Sequence of chain 2.C:
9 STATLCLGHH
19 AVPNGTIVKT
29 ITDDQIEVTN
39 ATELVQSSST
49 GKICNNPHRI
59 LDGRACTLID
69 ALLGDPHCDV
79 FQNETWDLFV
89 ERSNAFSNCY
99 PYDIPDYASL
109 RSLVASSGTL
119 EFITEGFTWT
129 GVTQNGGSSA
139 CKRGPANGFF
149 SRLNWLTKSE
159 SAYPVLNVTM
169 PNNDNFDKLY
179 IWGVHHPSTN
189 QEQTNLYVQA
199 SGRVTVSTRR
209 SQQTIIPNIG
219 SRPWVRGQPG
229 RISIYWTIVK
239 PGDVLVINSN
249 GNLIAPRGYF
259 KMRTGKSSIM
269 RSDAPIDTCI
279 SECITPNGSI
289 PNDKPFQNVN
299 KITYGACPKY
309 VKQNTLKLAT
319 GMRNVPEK

Binding-site contacts:
Ligand atom O1A contacts residue SER136 of chain 2.C at 3.5 Å (h-bond).
Ligand atom O1B contacts residue SER137 of chain 2.C at 4.0 Å.
Ligand atom C6 contacts residue GLN226 of chain 2.C at 3.6 Å.
Ligand atom O8 contacts residue TRP153 of chain 2.C at 3.4 Å.
Ligand atom C8 contacts residue TRP153 of chain 2.C at 3.9 Å (hydrophobic).
Ligand atom O9 contacts residue TYR98 of chain 2.C at 2.5 Å (h-bond).
Ligand atom O9 contacts residue HIS183 of chain 2.C at 3.8 Å.
Ligand atom C8 contacts residue TYR98 of chain 2.C at 3.9 Å (hydrophobic).
Ligand atom O8 contacts residue TYR98 of chain 2.C at 3.0 Å.
Ligand atom C2 contacts residue GLN226 of chain 2.C at 4.1 Å.
Ligand atom C11 contacts residue TRP153 of chain 2.C at 3.7 Å (hydrophobic).
Ligand atom O9 contacts residue GLN226 of chain 2.C at 3.0 Å (h-bond).
Ligand atom O6 contacts residue GLN226 of chain 2.C at 4.2 Å.
Ligand atom C8 contacts residue GLN226 of chain 2.C at 3.3 Å.
Ligand atom C9 contacts residue TRP153 of chain 2.C at 4.0 Å (hydrophobic).
Ligand atom O9 contacts residue GLU190 of chain 2.C at 3.4 Å (salt-bridge).
Ligand atom O1A contacts residue GLN226 of chain 2.C at 3.8 Å.
Ligand atom O8 contacts residue SER136 of chain 2.C at 4.1 Å.
Ligand atom C10 contacts residue GLY135 of chain 2.C at 4.3 Å.
Ligand atom O1B contacts residue SER136 of chain 2.C at 2.8 Å (h-bond).
Ligand atom O9 contacts residue GLY228 of chain 2.C at 4.0 Å.
Ligand atom O7 contacts residue LEU194 of chain 2.C at 3.8 Å.
Ligand atom C9 contacts residue TYR98 of chain 2.C at 3.4 Å (hydrophobic).
Ligand atom N5 contacts residue GLY135 of chain 2.C at 3.3 Å (h-bond).
Ligand atom O8 contacts residue GLN226 of chain 2.C at 3.0 Å (h-bond).
Ligand atom C9 contacts residue GLU190 of chain 2.C at 3.2 Å.
Ligand atom C1 contacts residue GLN226 of chain 2.C at 3.2 Å.
Ligand atom O6 contacts residue GLN226 of chain 2.C at 4.1 Å.
Ligand atom O1B contacts residue GLN226 of chain 2.C at 2.5 Å (h-bond).
Ligand atom C1 contacts residue SER137 of chain 2.C at 3.8 Å.
Ligand atom C9 contacts residue HIS183 of chain 2.C at 3.9 Å.
Ligand atom C7 contacts residue TRP153 of chain 2.C at 3.8 Å (hydrophobic).
Ligand atom C11 contacts residue THR155 of chain 2.C at 3.5 Å.
Ligand atom O1A contacts residue SER137 of chain 2.C at 2.9 Å (h-bond).
Ligand atom O10 contacts residue LEU194 of chain 2.C at 3.5 Å.
Ligand atom C5 contacts residue GLY135 of chain 2.C at 4.0 Å.
Ligand atom C1 contacts residue SER136 of chain 2.C at 3.5 Å.
Ligand atom C9 contacts residue GLN226 of chain 2.C at 3.7 Å.
Ligand atom O7 contacts residue GLU190 of chain 2.C at 4.3 Å.
Ligand atom C4 contacts residue GLY135 of chain 2.C at 3.8 Å.

This protein binds this small molecule.
Small molecule (SMILES): CC(=O)N[C@H]1[C@H]([C@H](O)[C@H](O)CO)O[C@@](OC[C@H]2O[C@@H](O)[C@H](O)[C@@H](O)[C@H]2O)(C(=O)O)C[C@@H]1O